This protein binds this small molecule.
Small molecule (SMILES): Cc1ccc(C(C)C)cc1

Sequence of chain 1.A:
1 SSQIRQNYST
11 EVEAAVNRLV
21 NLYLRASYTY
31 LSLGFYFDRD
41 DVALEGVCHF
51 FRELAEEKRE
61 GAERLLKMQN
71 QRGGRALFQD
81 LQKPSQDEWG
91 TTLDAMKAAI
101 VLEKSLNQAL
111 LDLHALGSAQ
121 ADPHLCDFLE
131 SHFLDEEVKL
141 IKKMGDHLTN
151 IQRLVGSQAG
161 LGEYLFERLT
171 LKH

Binding-site contacts:
Ligand atom C8 contacts residue HIS49 of chain 1.A at 3.3 Å.
Ligand atom C3 contacts residue HIS49 of chain 1.A at 4.1 Å.
Ligand atom C6 contacts residue RU1 of chain 1.C at 3.6 Å.
Ligand atom C10 contacts residue GLU53 of chain 1.A at 4.0 Å.
Ligand atom C9 contacts residue HIS173 of chain 1.A at 3.5 Å.
Ligand atom C3 contacts residue GLU53 of chain 1.A at 3.6 Å.
Ligand atom C8 contacts residue RU1 of chain 1.C at 3.5 Å.
Ligand atom C4 contacts residue HIS49 of chain 1.A at 3.7 Å.
Ligand atom C6 contacts residue HIS49 of chain 1.A at 3.9 Å.
Ligand atom C10 contacts residue HIS173 of chain 1.A at 3.4 Å.
Ligand atom C9 contacts residue RU1 of chain 1.C at 2.5 Å.
Ligand atom C10 contacts residue RU1 of chain 1.C at 2.5 Å.
Ligand atom C2 contacts residue RU1 of chain 1.C at 2.6 Å.
Ligand atom C1 contacts residue RU1 of chain 1.C at 3.6 Å.
Ligand atom C5 contacts residue RU1 of chain 1.C at 2.6 Å.
Ligand atom C1 contacts residue GLU53 of chain 1.A at 3.6 Å.
Ligand atom C4 contacts residue GLU53 of chain 1.A at 4.2 Å.
Ligand atom C9 contacts residue HIS49 of chain 1.A at 4.2 Å.
Ligand atom C8 contacts residue HIS173 of chain 1.A at 3.8 Å.
Ligand atom C2 contacts residue GLU53 of chain 1.A at 3.5 Å.
Ligand atom C4 contacts residue RU1 of chain 1.C at 2.6 Å.
Ligand atom C2 contacts residue HIS173 of chain 1.A at 3.9 Å.
Ligand atom C3 contacts residue RU1 of chain 1.C at 2.6 Å.
Ligand atom C5 contacts residue HIS173 of chain 1.A at 4.2 Å.
Ligand atom C5 contacts residue HIS49 of chain 1.A at 3.8 Å.